Sequence of chain 22.B:
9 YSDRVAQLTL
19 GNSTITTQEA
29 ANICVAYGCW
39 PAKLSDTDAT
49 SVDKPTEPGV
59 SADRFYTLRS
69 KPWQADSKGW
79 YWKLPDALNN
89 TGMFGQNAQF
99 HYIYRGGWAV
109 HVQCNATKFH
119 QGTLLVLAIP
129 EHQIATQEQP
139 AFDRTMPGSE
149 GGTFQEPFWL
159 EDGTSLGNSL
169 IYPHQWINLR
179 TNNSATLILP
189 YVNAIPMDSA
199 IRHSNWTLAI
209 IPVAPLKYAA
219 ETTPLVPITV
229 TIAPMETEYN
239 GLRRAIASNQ

Binding-site contacts:
Ligand atom C8 contacts residue TRP38 of chain 22.B at 4.3 Å (hydrophobic).
Ligand atom N6 contacts residue VAL30 of chain 2.A at 4.3 Å.
Ligand atom N9 contacts residue TRP38 of chain 22.B at 3.7 Å.
Ligand atom N1 contacts residue TRP38 of chain 22.B at 3.3 Å.
Ligand atom O2' contacts residue TRP38 of chain 22.B at 4.2 Å.
Ligand atom N6 contacts residue TRP38 of chain 22.B at 4.0 Å.
Ligand atom N3 contacts residue TRP38 of chain 22.B at 3.2 Å.
Ligand atom C5 contacts residue TRP38 of chain 22.B at 3.7 Å (hydrophobic).
Ligand atom O2' contacts residue HIS28 of chain 2.A at 3.2 Å (h-bond).
Ligand atom C1' contacts residue TRP38 of chain 22.B at 4.0 Å (hydrophobic).
Ligand atom C6 contacts residue TRP38 of chain 22.B at 3.6 Å (hydrophobic).
Ligand atom C2 contacts residue TRP38 of chain 22.B at 3.1 Å (hydrophobic).
Ligand atom C4 contacts residue TRP38 of chain 22.B at 3.5 Å (hydrophobic).
Ligand atom N7 contacts residue TRP38 of chain 22.B at 4.2 Å.

Sequence of chain 2.A:
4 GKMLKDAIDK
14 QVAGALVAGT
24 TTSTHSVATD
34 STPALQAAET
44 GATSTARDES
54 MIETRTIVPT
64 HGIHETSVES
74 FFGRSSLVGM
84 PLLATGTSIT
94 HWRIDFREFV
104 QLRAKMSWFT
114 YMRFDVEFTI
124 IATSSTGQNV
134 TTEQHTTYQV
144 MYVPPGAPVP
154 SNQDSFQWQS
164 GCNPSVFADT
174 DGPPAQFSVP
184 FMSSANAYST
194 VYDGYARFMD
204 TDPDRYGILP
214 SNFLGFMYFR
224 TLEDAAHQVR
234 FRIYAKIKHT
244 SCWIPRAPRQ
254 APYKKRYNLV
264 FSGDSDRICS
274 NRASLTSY

The small molecule below binds the protein below.
Small molecule (SMILES): Nc1ncnc2c1ncn2[C@@H]1O[C@H](COP(=O)=O)[C@@H](O[P](=O)(O)OC[C@H]2O[C@@H](n3ccc(=O)[nH]c3=O)[C@H](O)[C@@H]2O)[C@H]1O